Binding-site contacts:
Ligand atom O3 contacts residue GLY137 of chain 1.A at 3.9 Å.
Ligand atom P1 contacts residue HIS471 of chain 1.A at 3.9 Å.
Ligand atom C2 contacts residue THR472 of chain 1.A at 4.0 Å.
Ligand atom O3 contacts residue TRP251 of chain 1.A at 4.2 Å.
Ligand atom O4 contacts residue SER218 of chain 1.A at 2.4 Å (h-bond).
Ligand atom C3 contacts residue PHE354 of chain 1.A at 3.5 Å (hydrophobic).
Ligand atom O4 contacts residue GLY137 of chain 1.A at 2.8 Å (h-bond).
Ligand atom C1 contacts residue SER218 of chain 1.A at 3.0 Å.
Ligand atom P1 contacts residue SER218 of chain 1.A at 1.5 Å.
Ligand atom C4 contacts residue SER218 of chain 1.A at 4.2 Å.
Ligand atom O4 contacts residue GLY136 of chain 1.A at 2.9 Å (h-bond).
Ligand atom O3 contacts residue SER218 of chain 1.A at 2.7 Å (h-bond).
Ligand atom O1 contacts residue GLY136 of chain 1.A at 4.2 Å.
Ligand atom C2 contacts residue GLY136 of chain 1.A at 4.3 Å.
Ligand atom C3 contacts residue TYR457 of chain 1.A at 3.6 Å (hydrophobic).
Ligand atom O1 contacts residue HIS471 of chain 1.A at 3.9 Å.
Ligand atom C2 contacts residue SER218 of chain 1.A at 3.1 Å.
Ligand atom P1 contacts residue GLY137 of chain 1.A at 3.9 Å.
Ligand atom O4 contacts residue ALA219 of chain 1.A at 2.8 Å (h-bond).
Ligand atom C2 contacts residue GLU217 of chain 1.A at 4.4 Å.
Ligand atom C2 contacts residue HIS471 of chain 1.A at 3.5 Å.
Ligand atom C2 contacts residue TYR457 of chain 1.A at 4.1 Å (hydrophobic).
Ligand atom P1 contacts residue GLY136 of chain 1.A at 4.2 Å.
Ligand atom O3 contacts residue ALA219 of chain 1.A at 4.3 Å.
Ligand atom C1 contacts residue TRP251 of chain 1.A at 3.5 Å (hydrophobic).
Ligand atom C3 contacts residue SER218 of chain 1.A at 4.3 Å.
Ligand atom O1 contacts residue GLY137 of chain 1.A at 4.2 Å.
Ligand atom P1 contacts residue ALA219 of chain 1.A at 3.5 Å.
Ligand atom C3 contacts residue THR472 of chain 1.A at 3.6 Å.
Ligand atom O4 contacts residue GLY135 of chain 1.A at 3.9 Å.
Ligand atom O1 contacts residue SER218 of chain 1.A at 2.7 Å (h-bond).
Ligand atom C3 contacts residue HIS471 of chain 1.A at 3.7 Å.
Ligand atom C4 contacts residue MET308 of chain 1.A at 3.7 Å (hydrophobic).
Ligand atom C4 contacts residue TRP251 of chain 1.A at 4.0 Å (hydrophobic).

Sequence of chain 1.A:
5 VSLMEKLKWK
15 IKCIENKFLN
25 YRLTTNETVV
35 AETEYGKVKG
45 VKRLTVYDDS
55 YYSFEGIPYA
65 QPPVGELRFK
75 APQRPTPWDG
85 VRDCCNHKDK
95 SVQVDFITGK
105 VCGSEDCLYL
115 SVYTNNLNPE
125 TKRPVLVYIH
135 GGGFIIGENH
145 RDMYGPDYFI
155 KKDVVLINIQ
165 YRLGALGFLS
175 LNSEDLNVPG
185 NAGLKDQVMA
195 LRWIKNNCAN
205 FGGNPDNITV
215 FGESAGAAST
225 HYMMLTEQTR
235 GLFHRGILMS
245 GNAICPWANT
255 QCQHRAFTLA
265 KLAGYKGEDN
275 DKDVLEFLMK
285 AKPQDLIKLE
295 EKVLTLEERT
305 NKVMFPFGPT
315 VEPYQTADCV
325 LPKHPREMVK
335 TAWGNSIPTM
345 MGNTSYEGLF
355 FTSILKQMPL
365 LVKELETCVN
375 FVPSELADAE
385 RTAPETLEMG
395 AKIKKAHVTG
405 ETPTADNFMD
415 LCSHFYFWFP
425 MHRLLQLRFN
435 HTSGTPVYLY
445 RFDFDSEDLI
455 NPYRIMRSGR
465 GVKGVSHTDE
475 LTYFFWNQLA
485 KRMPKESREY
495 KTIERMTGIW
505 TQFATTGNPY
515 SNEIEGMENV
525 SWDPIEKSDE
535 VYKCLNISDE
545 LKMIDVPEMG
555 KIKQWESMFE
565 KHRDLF

A small-molecule ligand and the protein it binds are described below.
Small molecule (SMILES): CCOP(=O)(O)OCC